The small molecule below binds the protein below.
Small molecule (SMILES): Nc1ncnc2c1ncn2[C@@H]1O[C@H](CO[P](=O)(O)O[P](=O)(O)CP(=O)(O)O)[C@@H](O)[C@H]1O

Sequence of chain 1.B:
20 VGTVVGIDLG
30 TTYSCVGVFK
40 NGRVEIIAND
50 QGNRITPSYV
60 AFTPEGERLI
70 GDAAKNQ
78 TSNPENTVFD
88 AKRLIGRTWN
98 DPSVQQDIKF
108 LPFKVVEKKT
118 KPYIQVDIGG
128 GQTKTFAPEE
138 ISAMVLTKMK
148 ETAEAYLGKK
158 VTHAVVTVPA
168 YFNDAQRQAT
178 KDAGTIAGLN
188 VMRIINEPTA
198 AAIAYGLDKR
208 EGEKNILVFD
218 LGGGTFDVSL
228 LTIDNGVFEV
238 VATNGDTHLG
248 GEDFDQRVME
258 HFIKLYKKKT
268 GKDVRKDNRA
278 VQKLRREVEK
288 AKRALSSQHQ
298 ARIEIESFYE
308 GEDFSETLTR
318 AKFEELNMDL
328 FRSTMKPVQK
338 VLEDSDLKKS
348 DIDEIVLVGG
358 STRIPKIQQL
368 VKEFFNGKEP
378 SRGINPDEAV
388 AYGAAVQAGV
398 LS

Binding-site contacts:
Ligand atom O3A contacts residue GLY219 of chain 1.B at 3.4 Å.
Ligand atom C2' contacts residue GLU286 of chain 1.B at 3.4 Å.
Ligand atom PG contacts residue THR30 of chain 1.B at 3.4 Å.
Ligand atom O1G contacts residue GLY29 of chain 1.B at 3.5 Å.
Ligand atom O1G contacts residue THR30 of chain 1.B at 2.7 Å (h-bond).
Ligand atom O1G contacts residue LYS89 of chain 1.B at 2.8 Å (salt-bridge).
Ligand atom O4' contacts residue SER358 of chain 1.B at 3.4 Å (h-bond).
Ligand atom O1B contacts residue THR31 of chain 1.B at 2.7 Å (h-bond).
Ligand atom O2A contacts residue GLY356 of chain 1.B at 3.0 Å.
Ligand atom N1 contacts residue SER293 of chain 1.B at 2.7 Å (h-bond).
Ligand atom PG contacts residue MG1 of chain 1.F at 3.3 Å.
Ligand atom O3G contacts residue THR222 of chain 1.B at 2.5 Å (h-bond).
Ligand atom O5' contacts residue GLY220 of chain 1.B at 3.2 Å (h-bond).
Ligand atom O1B contacts residue THR30 of chain 1.B at 3.1 Å (h-bond).
Ligand atom O3A contacts residue GLY220 of chain 1.B at 3.2 Å (h-bond).
Ligand atom O2A contacts residue GLY219 of chain 1.B at 3.5 Å.
Ligand atom O2G contacts residue GLU194 of chain 1.B at 3.5 Å (salt-bridge).
Ligand atom O3G contacts residue THR30 of chain 1.B at 3.1 Å (h-bond).
Ligand atom C5 contacts residue GLY357 of chain 1.B at 3.5 Å.
Ligand atom O1A contacts residue TYR32 of chain 1.B at 3.5 Å.
Ligand atom O1B contacts residue GLY29 of chain 1.B at 3.4 Å.
Ligand atom O5' contacts residue GLY219 of chain 1.B at 3.3 Å.
Ligand atom O3' contacts residue GLY248 of chain 1.B at 3.5 Å.
Ligand atom O2B contacts residue MG1 of chain 1.F at 2.1 Å.
Ligand atom N3 contacts residue GLY357 of chain 1.B at 3.4 Å (h-bond).
Ligand atom O2G contacts residue MG1 of chain 1.F at 2.1 Å.
Ligand atom PB contacts residue MG1 of chain 1.F at 3.4 Å.
Ligand atom PB contacts residue THR31 of chain 1.B at 3.5 Å.
Ligand atom PG contacts residue THR222 of chain 1.B at 3.4 Å.
Ligand atom O4' contacts residue GLY357 of chain 1.B at 3.2 Å.
Ligand atom O3A contacts residue THR31 of chain 1.B at 3.0 Å (h-bond).
Ligand atom C3B contacts residue THR222 of chain 1.B at 3.2 Å.
Ligand atom C2 contacts residue SER293 of chain 1.B at 3.4 Å.
Ligand atom C4 contacts residue GLY357 of chain 1.B at 3.2 Å.
Ligand atom N6 contacts residue ARG360 of chain 1.B at 3.2 Å.
Ligand atom O1B contacts residue TYR32 of chain 1.B at 2.9 Å (h-bond).
Ligand atom O2' contacts residue GLU286 of chain 1.B at 2.7 Å (salt-bridge).
Ligand atom O3' contacts residue GLY220 of chain 1.B at 3.4 Å.
Ligand atom O2A contacts residue GLY357 of chain 1.B at 3.0 Å (h-bond).
Ligand atom O2' contacts residue LYS289 of chain 1.B at 2.7 Å (salt-bridge).